Binding-site contacts:
Ligand atom C1 contacts residue ASN236 of chain 1.E at 3.8 Å.
Ligand atom C2 contacts residue ASN165 of chain 1.E at 2.6 Å.
Ligand atom C3 contacts residue ASN236 of chain 1.E at 4.0 Å.
Ligand atom C8 contacts residue ASP237 of chain 1.E at 3.8 Å.
Ligand atom O7 contacts residue ALA238 of chain 1.E at 4.2 Å.
Ligand atom C7 contacts residue ASN165 of chain 1.E at 3.9 Å.
Ligand atom C5 contacts residue ASN165 of chain 1.E at 3.6 Å.
Ligand atom C1 contacts residue ASN165 of chain 1.E at 1.4 Å.
Ligand atom C3 contacts residue ASN165 of chain 1.E at 3.9 Å.
Ligand atom O4 contacts residue ASN236 of chain 1.E at 4.3 Å.
Ligand atom N2 contacts residue ASN236 of chain 1.E at 2.8 Å (h-bond).
Ligand atom N2 contacts residue ASN165 of chain 1.E at 3.2 Å (h-bond).
Ligand atom C8 contacts residue ASN236 of chain 1.E at 3.7 Å.
Ligand atom C5 contacts residue ASN236 of chain 1.E at 3.7 Å.
Ligand atom C4 contacts residue ASN165 of chain 1.E at 4.2 Å.
Ligand atom C7 contacts residue ALA238 of chain 1.E at 4.1 Å (hydrophobic).
Ligand atom C7 contacts residue ASN236 of chain 1.E at 3.7 Å.
Ligand atom C8 contacts residue ALA238 of chain 1.E at 3.7 Å (hydrophobic).
Ligand atom O7 contacts residue ASN165 of chain 1.E at 4.0 Å.
Ligand atom O5 contacts residue ASN165 of chain 1.E at 2.2 Å (h-bond).
Ligand atom O5 contacts residue ASN236 of chain 1.E at 4.3 Å.
Ligand atom C4 contacts residue ASN236 of chain 1.E at 4.3 Å.
Ligand atom C2 contacts residue ASN236 of chain 1.E at 3.7 Å.
Ligand atom C8 contacts residue SER217 of chain 1.C at 3.7 Å.

The small molecule below binds the protein below.
Small molecule (SMILES): CC(=O)N[C@@H]1[C@@H](O)[C@H](O)[C@@H](CO)O[C@H]1O

Sequence of chain 1.C:
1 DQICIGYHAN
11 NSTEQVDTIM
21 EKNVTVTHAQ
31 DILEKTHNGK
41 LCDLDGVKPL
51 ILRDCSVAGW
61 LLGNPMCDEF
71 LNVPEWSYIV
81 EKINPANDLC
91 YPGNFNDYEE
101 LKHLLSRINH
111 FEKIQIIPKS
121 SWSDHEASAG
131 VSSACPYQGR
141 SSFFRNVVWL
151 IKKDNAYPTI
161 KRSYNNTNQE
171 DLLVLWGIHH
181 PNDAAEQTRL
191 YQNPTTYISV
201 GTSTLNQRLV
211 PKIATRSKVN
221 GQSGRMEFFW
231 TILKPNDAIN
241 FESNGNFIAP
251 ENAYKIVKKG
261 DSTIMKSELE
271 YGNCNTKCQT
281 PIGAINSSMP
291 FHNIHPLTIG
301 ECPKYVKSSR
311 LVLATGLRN

Sequence of chain 1.E:
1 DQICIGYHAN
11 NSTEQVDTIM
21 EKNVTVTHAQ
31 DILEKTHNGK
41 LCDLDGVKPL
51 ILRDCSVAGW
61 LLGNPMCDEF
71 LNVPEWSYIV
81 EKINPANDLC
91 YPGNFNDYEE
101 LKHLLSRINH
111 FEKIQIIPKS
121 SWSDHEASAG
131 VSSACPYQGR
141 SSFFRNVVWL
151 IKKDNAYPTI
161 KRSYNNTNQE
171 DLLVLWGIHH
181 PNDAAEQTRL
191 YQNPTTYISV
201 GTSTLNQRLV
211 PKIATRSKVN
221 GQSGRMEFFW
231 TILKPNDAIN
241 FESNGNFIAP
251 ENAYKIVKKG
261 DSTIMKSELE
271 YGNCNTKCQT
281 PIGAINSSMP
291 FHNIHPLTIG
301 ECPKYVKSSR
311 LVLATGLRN